This small molecule binds to this protein.
Small molecule (SMILES): C[C@@H](N)Cc1c[nH]c2ccccc12

Sequence of chain 1.B:
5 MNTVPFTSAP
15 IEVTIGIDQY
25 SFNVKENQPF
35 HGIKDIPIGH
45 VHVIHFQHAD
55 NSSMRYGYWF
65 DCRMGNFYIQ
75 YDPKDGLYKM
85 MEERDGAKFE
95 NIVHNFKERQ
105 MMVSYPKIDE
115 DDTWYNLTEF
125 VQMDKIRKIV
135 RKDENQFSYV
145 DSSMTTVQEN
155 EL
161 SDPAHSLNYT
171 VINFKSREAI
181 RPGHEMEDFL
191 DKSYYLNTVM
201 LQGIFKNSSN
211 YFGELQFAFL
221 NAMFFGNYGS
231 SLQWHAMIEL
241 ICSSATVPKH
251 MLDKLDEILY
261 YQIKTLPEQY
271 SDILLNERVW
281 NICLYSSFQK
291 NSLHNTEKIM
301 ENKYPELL

Binding-site contacts:
Ligand atom C3 contacts residue TYR72 of chain 1.B at 3.7 Å (hydrophobic).
Ligand atom N contacts residue GLU87 of chain 1.B at 2.6 Å (salt-bridge).
Ligand atom C8 contacts residue PRO9 of chain 1.B at 4.0 Å (hydrophobic).
Ligand atom N1 contacts residue TYR72 of chain 1.B at 3.2 Å (h-bond).
Ligand atom C10 contacts residue GLU87 of chain 1.B at 4.0 Å.
Ligand atom C2 contacts residue TYR72 of chain 1.B at 4.3 Å (hydrophobic).
Ligand atom C6 contacts residue ILE96 of chain 1.B at 3.7 Å (hydrophobic).
Ligand atom C9 contacts residue TYR72 of chain 1.B at 3.4 Å (hydrophobic).
Ligand atom C4 contacts residue TYR72 of chain 1.B at 3.7 Å (hydrophobic).
Ligand atom C10 contacts residue TYR72 of chain 1.B at 3.5 Å (hydrophobic).
Ligand atom C7 contacts residue THR11 of chain 1.B at 3.5 Å.
Ligand atom C8 contacts residue ILE96 of chain 1.B at 3.8 Å (hydrophobic).
Ligand atom N contacts residue TYR72 of chain 1.B at 3.7 Å.
Ligand atom N contacts residue LYS92 of chain 1.B at 4.2 Å.
Ligand atom C contacts residue GLN74 of chain 1.B at 3.5 Å.
Ligand atom C5 contacts residue GLU87 of chain 1.B at 3.8 Å.
Ligand atom C10 contacts residue PHE93 of chain 1.B at 3.8 Å (hydrophobic).
Ligand atom C9 contacts residue ILE96 of chain 1.B at 3.9 Å (hydrophobic).
Ligand atom C1 contacts residue GLN74 of chain 1.B at 3.2 Å.
Ligand atom C7 contacts residue TYR72 of chain 1.B at 3.5 Å (hydrophobic).
Ligand atom C6 contacts residue TYR72 of chain 1.B at 3.5 Å (hydrophobic).
Ligand atom C2 contacts residue GLN74 of chain 1.B at 3.9 Å.
Ligand atom C4 contacts residue ILE96 of chain 1.B at 4.5 Å (hydrophobic).
Ligand atom C9 contacts residue PHE93 of chain 1.B at 4.0 Å (hydrophobic).
Ligand atom C10 contacts residue ILE96 of chain 1.B at 3.8 Å (hydrophobic).
Ligand atom C5 contacts residue TYR72 of chain 1.B at 3.7 Å (hydrophobic).
Ligand atom C5 contacts residue ILE96 of chain 1.B at 3.6 Å (hydrophobic).
Ligand atom C9 contacts residue PRO9 of chain 1.B at 3.6 Å (hydrophobic).
Ligand atom C2 contacts residue THR11 of chain 1.B at 4.3 Å.
Ligand atom C6 contacts residue THR11 of chain 1.B at 4.4 Å.
Ligand atom C4 contacts residue GLU87 of chain 1.B at 3.2 Å.
Ligand atom C4 contacts residue LYS92 of chain 1.B at 3.7 Å.
Ligand atom N contacts residue ILE96 of chain 1.B at 4.1 Å.
Ligand atom C3 contacts residue ILE96 of chain 1.B at 4.3 Å (hydrophobic).
Ligand atom C8 contacts residue TYR72 of chain 1.B at 3.5 Å (hydrophobic).
Ligand atom C8 contacts residue THR11 of chain 1.B at 4.2 Å.
Ligand atom C7 contacts residue ILE96 of chain 1.B at 3.9 Å (hydrophobic).
Ligand atom N1 contacts residue GLN74 of chain 1.B at 4.5 Å.
Ligand atom C1 contacts residue TYR72 of chain 1.B at 3.8 Å (hydrophobic).